This protein binds this small molecule.
Small molecule (SMILES): CC[C@@H](C)C1=NCCS1

Binding-site contacts:
Ligand atom C6 contacts residue GLU118 of chain 1.A at 4.0 Å.
Ligand atom N3 contacts residue TYR120 of chain 1.A at 3.5 Å (h-bond).
Ligand atom C4 contacts residue PHE103 of chain 1.A at 3.9 Å (hydrophobic).
Ligand atom S1 contacts residue ZBT1 of chain 1.D at 0.2 Å (h-bond).
Ligand atom C4 contacts residue ZBT1 of chain 1.D at 0.5 Å.
Ligand atom C9 contacts residue ZBT1 of chain 1.D at 0.5 Å.
Ligand atom C5 contacts residue TYR120 of chain 1.A at 4.3 Å (hydrophobic).
Ligand atom C6 contacts residue PHE56 of chain 1.A at 4.2 Å (hydrophobic).
Ligand atom N3 contacts residue LEU105 of chain 1.A at 4.1 Å.
Ligand atom C5 contacts residue PHE90 of chain 1.A at 3.7 Å (hydrophobic).
Ligand atom C5 contacts residue PHE54 of chain 1.A at 3.3 Å (hydrophobic).
Ligand atom C9 contacts residue LEU116 of chain 1.A at 3.8 Å (hydrophobic).
Ligand atom C2 contacts residue TYR120 of chain 1.A at 4.3 Å (hydrophobic).
Ligand atom C8 contacts residue LEU69 of chain 1.A at 3.5 Å (hydrophobic).
Ligand atom C8 contacts residue ZBT1 of chain 1.D at 0.8 Å.
Ligand atom C7 contacts residue ZBT1 of chain 1.D at 0.8 Å.
Ligand atom C2 contacts residue ZBT1 of chain 1.D at 0.2 Å.
Ligand atom C5 contacts residue PHE103 of chain 1.A at 4.3 Å (hydrophobic).
Ligand atom C8 contacts residue TYR84 of chain 1.A at 3.4 Å (hydrophobic).
Ligand atom C8 contacts residue MET38 of chain 1.A at 4.1 Å (hydrophobic).
Ligand atom C5 contacts residue ZBT1 of chain 1.D at 0.3 Å.
Ligand atom C7 contacts residue PHE56 of chain 1.A at 3.9 Å (hydrophobic).
Ligand atom C2 contacts residue LEU105 of chain 1.A at 3.9 Å (hydrophobic).
Ligand atom C6 contacts residue ZBT1 of chain 1.D at 0.6 Å.
Ligand atom N3 contacts residue PHE56 of chain 1.A at 4.3 Å.
Ligand atom N3 contacts residue GLU118 of chain 1.A at 2.5 Å (salt-bridge).
Ligand atom S1 contacts residue PHE56 of chain 1.A at 4.0 Å.
Ligand atom C9 contacts residue VAL40 of chain 1.A at 3.6 Å (hydrophobic).
Ligand atom C2 contacts residue PHE56 of chain 1.A at 3.9 Å (hydrophobic).
Ligand atom C4 contacts residue TYR120 of chain 1.A at 3.4 Å (hydrophobic).
Ligand atom C2 contacts residue GLU118 of chain 1.A at 3.6 Å.
Ligand atom C9 contacts residue GLU118 of chain 1.A at 3.5 Å.
Ligand atom N3 contacts residue ZBT1 of chain 1.D at 0.1 Å (h-bond).
Ligand atom S1 contacts residue PHE54 of chain 1.A at 4.1 Å.
Ligand atom C7 contacts residue LEU69 of chain 1.A at 3.6 Å (hydrophobic).
Ligand atom S1 contacts residue PHE90 of chain 1.A at 3.9 Å.
Ligand atom C9 contacts residue PHE56 of chain 1.A at 4.2 Å (hydrophobic).
Ligand atom C4 contacts residue PHE54 of chain 1.A at 4.2 Å (hydrophobic).
Ligand atom C4 contacts residue GLU118 of chain 1.A at 3.1 Å.
Ligand atom C6 contacts residue LEU105 of chain 1.A at 3.8 Å (hydrophobic).

Sequence of chain 1.A:
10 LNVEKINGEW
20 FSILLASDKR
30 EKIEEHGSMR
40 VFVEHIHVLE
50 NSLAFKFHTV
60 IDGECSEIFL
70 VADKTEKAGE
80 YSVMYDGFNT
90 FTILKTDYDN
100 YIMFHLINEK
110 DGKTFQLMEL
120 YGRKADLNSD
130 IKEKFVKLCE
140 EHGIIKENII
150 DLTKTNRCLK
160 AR